Binding-site contacts:
Ligand atom C27 contacts residue THR208 of chain 1.B at 3.7 Å.
Ligand atom N4 contacts residue VAL124 of chain 1.B at 3.6 Å.
Ligand atom N9 contacts residue HIS122 of chain 1.B at 3.4 Å (h-bond).
Ligand atom O12 contacts residue HIS97 of chain 1.B at 3.5 Å.
Ligand atom C23 contacts residue GLN95 of chain 1.B at 3.6 Å.
Ligand atom N9 contacts residue THR207 of chain 1.B at 2.8 Å (h-bond).
Ligand atom C3 contacts residue LEU206 of chain 1.B at 3.4 Å (hydrophobic).
Ligand atom N9 contacts residue HIS97 of chain 1.B at 3.3 Å (h-bond).
Ligand atom C5 contacts residue GLN95 of chain 1.B at 3.6 Å.
Ligand atom C22 contacts residue LYS94 of chain 1.B at 3.8 Å.
Ligand atom C20 contacts residue ILE145 of chain 1.B at 3.4 Å (hydrophobic).
Ligand atom O14 contacts residue GLN95 of chain 1.B at 3.1 Å (h-bond).
Ligand atom C28 contacts residue HIS70 of chain 1.B at 3.3 Å.
Ligand atom O11 contacts residue LEU206 of chain 1.B at 3.3 Å.
Ligand atom C27 contacts residue HIS70 of chain 1.B at 3.5 Å.
Ligand atom C24 contacts residue ASN68 of chain 1.B at 3.5 Å.
Ligand atom C17 contacts residue ASN68 of chain 1.B at 3.4 Å.
Ligand atom C2 contacts residue HIS97 of chain 1.B at 3.8 Å.
Ligand atom O11 contacts residue THR207 of chain 1.B at 2.9 Å (h-bond).
Ligand atom N4 contacts residue LEU206 of chain 1.B at 3.6 Å.
Ligand atom C3 contacts residue VAL124 of chain 1.B at 3.6 Å (hydrophobic).
Ligand atom N9 contacts residue ZN1 of chain 1.E at 2.0 Å.
Ligand atom N15 contacts residue THR208 of chain 1.B at 2.9 Å (h-bond).
Ligand atom C7 contacts residue THR208 of chain 1.B at 3.7 Å.
Ligand atom O11 contacts residue TRP217 of chain 1.B at 3.7 Å.
Ligand atom C28 contacts residue THR208 of chain 1.B at 3.6 Å.
Ligand atom C26 contacts residue SER71 of chain 1.B at 3.4 Å.
Ligand atom C21 contacts residue GLU126 of chain 1.B at 3.8 Å.
Ligand atom C26 contacts residue HIS99 of chain 1.B at 3.8 Å.
Ligand atom S10 contacts residue GLN95 of chain 1.B at 3.2 Å (h-bond).
Ligand atom O12 contacts residue HIS122 of chain 1.B at 3.2 Å (h-bond).
Ligand atom O12 contacts residue ZN1 of chain 1.E at 2.9 Å.
Ligand atom C7 contacts residue HIS97 of chain 1.B at 3.7 Å.
Ligand atom C27 contacts residue TYR7 of chain 1.B at 3.5 Å (hydrophobic).
Ligand atom C26 contacts residue HIS97 of chain 1.B at 3.8 Å.
Ligand atom N9 contacts residue HIS99 of chain 1.B at 3.4 Å (h-bond).
Ligand atom C25 contacts residue HIS97 of chain 1.B at 3.5 Å.
Ligand atom S8 contacts residue ZN1 of chain 1.E at 3.1 Å.
Ligand atom C18 contacts residue ASN68 of chain 1.B at 3.4 Å.
Ligand atom C16 contacts residue THR208 of chain 1.B at 3.6 Å.

A protein and the small-molecule ligand that binds it are described below.
Small molecule (SMILES): NS(=O)(=O)c1cnc(Sc2ccccc2)c(C(=O)NCCc2ccccc2)c1

Sequence of chain 1.B:
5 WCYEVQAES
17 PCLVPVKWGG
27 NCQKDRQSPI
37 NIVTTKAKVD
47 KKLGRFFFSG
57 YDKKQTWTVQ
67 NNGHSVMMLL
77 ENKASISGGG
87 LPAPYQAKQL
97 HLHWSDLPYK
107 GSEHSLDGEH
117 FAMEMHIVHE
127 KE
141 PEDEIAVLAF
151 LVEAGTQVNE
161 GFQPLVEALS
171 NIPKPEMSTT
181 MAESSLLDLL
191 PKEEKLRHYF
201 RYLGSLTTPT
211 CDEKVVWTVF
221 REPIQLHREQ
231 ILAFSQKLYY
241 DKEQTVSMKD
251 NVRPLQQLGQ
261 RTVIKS